A protein and the small-molecule ligand that binds it are described below.
Small molecule (SMILES): CC(=O)N[C@H]1[C@H](O[C@H]2[C@H](O)[C@@H](NC(C)=O)CO[C@@H]2CO)O[C@H](CO)[C@@H](O[C@@H]2O[C@H](CO)[C@@H](O)[C@H](O)[C@@H]2O)[C@@H]1O

Binding-site contacts:
Ligand atom O5 contacts residue ASN116 of chain 1.I at 2.4 Å (h-bond).
Ligand atom C4 contacts residue ASN116 of chain 1.I at 4.3 Å.
Ligand atom C8 contacts residue ASP288 of chain 1.I at 3.9 Å.
Ligand atom C2 contacts residue ASN116 of chain 1.I at 2.5 Å.
Ligand atom N2 contacts residue ASP288 of chain 1.I at 4.5 Å.
Ligand atom C7 contacts residue ASN116 of chain 1.I at 4.0 Å.
Ligand atom C7 contacts residue ASP288 of chain 1.I at 4.4 Å.
Ligand atom O3 contacts residue TYR133 of chain 1.I at 4.5 Å.
Ligand atom N2 contacts residue ASN116 of chain 1.I at 2.8 Å (h-bond).
Ligand atom O4 contacts residue TYR133 of chain 1.I at 3.8 Å.
Ligand atom C1 contacts residue ASN116 of chain 1.I at 1.4 Å.
Ligand atom C5 contacts residue ASN116 of chain 1.I at 3.6 Å.
Ligand atom N2 contacts residue TYR133 of chain 1.I at 4.1 Å.
Ligand atom C3 contacts residue ASN116 of chain 1.I at 3.8 Å.
Ligand atom C3 contacts residue TYR133 of chain 1.I at 4.0 Å (hydrophobic).

Sequence of chain 1.I:
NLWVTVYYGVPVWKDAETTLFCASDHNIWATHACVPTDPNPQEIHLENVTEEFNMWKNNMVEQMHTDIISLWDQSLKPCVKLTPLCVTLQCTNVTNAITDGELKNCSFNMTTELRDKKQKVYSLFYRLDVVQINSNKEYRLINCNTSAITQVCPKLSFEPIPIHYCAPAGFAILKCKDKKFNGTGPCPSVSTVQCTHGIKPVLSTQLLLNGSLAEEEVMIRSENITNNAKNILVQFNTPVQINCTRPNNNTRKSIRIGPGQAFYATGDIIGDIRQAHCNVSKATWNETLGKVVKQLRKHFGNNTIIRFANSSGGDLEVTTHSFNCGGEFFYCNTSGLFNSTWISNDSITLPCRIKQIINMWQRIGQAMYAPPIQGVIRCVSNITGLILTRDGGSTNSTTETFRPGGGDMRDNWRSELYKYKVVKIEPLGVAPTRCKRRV